Sequence of chain 1.B:
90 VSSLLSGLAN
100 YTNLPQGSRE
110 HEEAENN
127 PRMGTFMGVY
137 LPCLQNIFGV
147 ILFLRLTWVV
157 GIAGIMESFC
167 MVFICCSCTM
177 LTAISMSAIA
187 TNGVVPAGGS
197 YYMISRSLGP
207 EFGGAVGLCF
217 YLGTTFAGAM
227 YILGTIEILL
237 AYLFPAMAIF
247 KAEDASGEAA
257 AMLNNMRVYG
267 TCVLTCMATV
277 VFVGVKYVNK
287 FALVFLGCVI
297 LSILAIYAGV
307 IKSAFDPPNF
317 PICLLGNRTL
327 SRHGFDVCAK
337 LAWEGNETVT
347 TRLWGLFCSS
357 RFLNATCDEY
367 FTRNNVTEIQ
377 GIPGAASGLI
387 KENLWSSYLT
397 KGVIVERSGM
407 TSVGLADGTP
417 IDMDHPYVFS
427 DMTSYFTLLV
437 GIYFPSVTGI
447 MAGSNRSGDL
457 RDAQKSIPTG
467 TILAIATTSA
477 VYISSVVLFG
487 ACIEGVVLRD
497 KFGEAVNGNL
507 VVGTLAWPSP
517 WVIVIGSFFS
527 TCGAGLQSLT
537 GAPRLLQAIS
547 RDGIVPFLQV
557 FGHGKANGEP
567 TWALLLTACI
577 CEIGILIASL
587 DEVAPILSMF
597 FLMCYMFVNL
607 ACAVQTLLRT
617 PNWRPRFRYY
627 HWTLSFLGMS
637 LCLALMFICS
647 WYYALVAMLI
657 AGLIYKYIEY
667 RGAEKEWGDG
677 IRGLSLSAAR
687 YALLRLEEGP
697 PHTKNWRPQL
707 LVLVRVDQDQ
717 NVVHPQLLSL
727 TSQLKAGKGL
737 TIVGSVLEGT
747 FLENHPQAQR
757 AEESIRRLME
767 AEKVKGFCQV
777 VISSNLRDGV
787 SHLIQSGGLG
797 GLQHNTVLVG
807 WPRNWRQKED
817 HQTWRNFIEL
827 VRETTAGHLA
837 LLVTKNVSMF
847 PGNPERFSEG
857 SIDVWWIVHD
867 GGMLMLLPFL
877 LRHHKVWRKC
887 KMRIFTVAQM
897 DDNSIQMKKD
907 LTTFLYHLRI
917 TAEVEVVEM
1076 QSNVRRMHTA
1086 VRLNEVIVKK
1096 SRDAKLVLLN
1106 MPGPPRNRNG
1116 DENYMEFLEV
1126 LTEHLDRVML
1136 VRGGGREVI

Binding-site contacts:
Ligand atom O7 contacts residue ASN371 of chain 1.B at 3.9 Å.
Ligand atom C1 contacts residue ASN371 of chain 1.B at 1.4 Å.
Ligand atom C3 contacts residue ASN371 of chain 1.B at 3.7 Å.
Ligand atom O7 contacts residue ASN370 of chain 1.B at 4.1 Å.
Ligand atom O5 contacts residue ASN371 of chain 1.B at 2.4 Å (h-bond).
Ligand atom C5 contacts residue ASN371 of chain 1.B at 3.7 Å.
Ligand atom C4 contacts residue ASN371 of chain 1.B at 4.2 Å.
Ligand atom C7 contacts residue ASN371 of chain 1.B at 3.3 Å.
Ligand atom O7 contacts residue ARG369 of chain 1.B at 2.8 Å (salt-bridge).
Ligand atom C7 contacts residue ARG369 of chain 1.B at 4.0 Å.
Ligand atom N2 contacts residue ASN371 of chain 1.B at 2.8 Å (h-bond).
Ligand atom C8 contacts residue ASN371 of chain 1.B at 3.5 Å.
Ligand atom C2 contacts residue ASN371 of chain 1.B at 2.3 Å.

The protein below binds the small molecule below.
Small molecule (SMILES): CC(=O)N[C@@H]1[C@@H](O)[C@H](O)[C@@H](CO)O[C@H]1O